Sequence of chain 1.E:
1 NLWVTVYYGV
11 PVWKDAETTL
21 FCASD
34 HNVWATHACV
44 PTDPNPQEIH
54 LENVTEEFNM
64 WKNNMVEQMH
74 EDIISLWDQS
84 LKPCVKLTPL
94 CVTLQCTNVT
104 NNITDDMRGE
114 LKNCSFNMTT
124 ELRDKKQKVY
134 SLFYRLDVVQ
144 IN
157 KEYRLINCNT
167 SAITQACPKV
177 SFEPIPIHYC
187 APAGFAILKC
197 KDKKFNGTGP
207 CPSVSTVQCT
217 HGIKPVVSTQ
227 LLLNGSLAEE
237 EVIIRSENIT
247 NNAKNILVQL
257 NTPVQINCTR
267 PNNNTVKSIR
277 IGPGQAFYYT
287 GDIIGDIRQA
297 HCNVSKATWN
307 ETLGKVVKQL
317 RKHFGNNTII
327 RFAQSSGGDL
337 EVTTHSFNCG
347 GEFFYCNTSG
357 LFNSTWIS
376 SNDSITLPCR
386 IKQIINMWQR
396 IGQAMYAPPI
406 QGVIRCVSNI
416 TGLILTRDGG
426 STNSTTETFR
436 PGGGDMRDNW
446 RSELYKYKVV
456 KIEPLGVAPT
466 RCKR

Sequence of chain 1.C:
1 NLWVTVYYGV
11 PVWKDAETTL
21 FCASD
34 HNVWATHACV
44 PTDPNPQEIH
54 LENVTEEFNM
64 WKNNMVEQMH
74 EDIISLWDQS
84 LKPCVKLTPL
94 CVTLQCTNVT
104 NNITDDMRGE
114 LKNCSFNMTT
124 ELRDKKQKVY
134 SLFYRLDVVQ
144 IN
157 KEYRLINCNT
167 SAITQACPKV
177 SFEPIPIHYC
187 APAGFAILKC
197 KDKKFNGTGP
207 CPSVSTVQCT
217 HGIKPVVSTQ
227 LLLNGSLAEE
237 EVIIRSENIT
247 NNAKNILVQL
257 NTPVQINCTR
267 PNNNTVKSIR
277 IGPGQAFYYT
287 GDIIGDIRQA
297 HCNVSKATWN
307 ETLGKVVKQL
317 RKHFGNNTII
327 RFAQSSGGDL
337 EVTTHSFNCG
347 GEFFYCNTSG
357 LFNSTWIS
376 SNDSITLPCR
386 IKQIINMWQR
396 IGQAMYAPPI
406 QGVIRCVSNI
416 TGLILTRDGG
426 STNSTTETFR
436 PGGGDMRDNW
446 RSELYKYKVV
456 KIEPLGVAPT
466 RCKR

Binding-site contacts:
Ligand atom C4 contacts residue ASN165 of chain 1.E at 4.4 Å.
Ligand atom C1 contacts residue ASN165 of chain 1.E at 1.5 Å.
Ligand atom C3 contacts residue ASN165 of chain 1.E at 3.9 Å.
Ligand atom C5 contacts residue ASN165 of chain 1.E at 3.8 Å.
Ligand atom N2 contacts residue THR166 of chain 1.E at 3.7 Å.
Ligand atom C1 contacts residue THR166 of chain 1.E at 4.3 Å.
Ligand atom C7 contacts residue THR166 of chain 1.E at 4.1 Å.
Ligand atom C6 contacts residue VAL142 of chain 1.E at 4.5 Å (hydrophobic).
Ligand atom C8 contacts residue THR166 of chain 1.E at 3.8 Å.
Ligand atom C6 contacts residue ARG160 of chain 1.E at 3.8 Å.
Ligand atom C8 contacts residue ARG276 of chain 1.C at 3.8 Å.
Ligand atom O5 contacts residue ARG160 of chain 1.E at 3.2 Å (salt-bridge).
Ligand atom O5 contacts residue ASN165 of chain 1.E at 2.4 Å (h-bond).
Ligand atom O7 contacts residue ARG276 of chain 1.C at 3.2 Å (salt-bridge).
Ligand atom C7 contacts residue ASN165 of chain 1.E at 3.6 Å.
Ligand atom C5 contacts residue ARG160 of chain 1.E at 4.1 Å.
Ligand atom N2 contacts residue ASN165 of chain 1.E at 3.0 Å (h-bond).
Ligand atom C7 contacts residue ARG276 of chain 1.C at 3.7 Å.
Ligand atom C2 contacts residue ASN165 of chain 1.E at 2.5 Å.
Ligand atom O6 contacts residue VAL142 of chain 1.E at 3.4 Å.
Ligand atom O7 contacts residue ASN165 of chain 1.E at 3.8 Å.
Ligand atom O6 contacts residue ILE162 of chain 1.E at 4.3 Å.
Ligand atom C8 contacts residue VAL142 of chain 1.E at 4.2 Å (hydrophobic).
Ligand atom O6 contacts residue ARG160 of chain 1.E at 2.9 Å (salt-bridge).
Ligand atom C1 contacts residue ARG160 of chain 1.E at 4.2 Å.

A small-molecule ligand and the protein it binds are described below.
Small molecule (SMILES): CC(=O)N[C@H]1[C@H](O[C@H]2[C@H](O)[C@@H](NC(C)=O)CO[C@@H]2CO)O[C@H](CO)[C@@H](O)[C@@H]1O